Sequence of chain 1.C:
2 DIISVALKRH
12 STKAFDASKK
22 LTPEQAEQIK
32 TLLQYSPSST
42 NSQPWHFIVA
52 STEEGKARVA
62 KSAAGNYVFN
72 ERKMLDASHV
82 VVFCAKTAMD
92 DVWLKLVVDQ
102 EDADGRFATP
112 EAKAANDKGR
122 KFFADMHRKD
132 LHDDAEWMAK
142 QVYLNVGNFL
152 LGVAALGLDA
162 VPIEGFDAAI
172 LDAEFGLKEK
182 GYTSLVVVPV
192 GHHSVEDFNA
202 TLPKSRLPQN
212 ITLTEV

The protein below binds the small molecule below.
Small molecule (SMILES): COc1ccc2cc3[n+](cc2c1OC)CCc1cc2c(cc1-3)OCO2

Binding-site contacts:
Ligand atom C13 contacts residue ASN117 of chain 1.C at 3.4 Å.
Ligand atom C2 contacts residue DMS1 of chain 1.O at 3.0 Å.
Ligand atom C17 contacts residue SER40 of chain 1.C at 3.1 Å.
Ligand atom O1 contacts residue THR41 of chain 1.C at 2.6 Å (h-bond).
Ligand atom C11 contacts residue THR41 of chain 1.C at 3.4 Å.
Ligand atom C5 contacts residue THR41 of chain 1.C at 3.4 Å.
Ligand atom C15 contacts residue ARG107 of chain 1.C at 3.4 Å.
Ligand atom O3 contacts residue ARG107 of chain 1.C at 3.3 Å (salt-bridge).
Ligand atom N1 contacts residue LYS14 of chain 1.A at 3.4 Å (salt-bridge).
Ligand atom C9 contacts residue FMN1 of chain 1.I at 3.2 Å.
Ligand atom O1 contacts residue FMN1 of chain 1.I at 3.5 Å.
Ligand atom C16 contacts residue ASN117 of chain 1.C at 3.2 Å.
Ligand atom C15 contacts residue ASN117 of chain 1.C at 3.1 Å.
Ligand atom C13 contacts residue ARG121 of chain 1.C at 3.4 Å.
Ligand atom C17 contacts residue FMN1 of chain 1.I at 3.3 Å.
Ligand atom C3 contacts residue DMS1 of chain 1.O at 2.8 Å.
Ligand atom C3 contacts residue FMN1 of chain 1.I at 3.5 Å.
Ligand atom C20 contacts residue PHE108 of chain 1.C at 3.1 Å (hydrophobic).
Ligand atom C5 contacts residue FMN1 of chain 1.I at 2.7 Å.
Ligand atom C4 contacts residue FMN1 of chain 1.I at 3.5 Å.
Ligand atom O1 contacts residue SER40 of chain 1.C at 3.3 Å (h-bond).
Ligand atom C18 contacts residue ASN117 of chain 1.C at 3.0 Å.
Ligand atom N1 contacts residue DMS1 of chain 1.O at 3.5 Å.
Ligand atom C9 contacts residue PHE70 of chain 1.A at 3.4 Å (hydrophobic).
Ligand atom C1 contacts residue DMS1 of chain 1.O at 2.9 Å.
Ligand atom C8 contacts residue ASN117 of chain 1.C at 3.5 Å.
Ligand atom O4 contacts residue ARG107 of chain 1.C at 2.6 Å (salt-bridge).
Ligand atom C19 contacts residue ARG107 of chain 1.C at 3.2 Å.
Ligand atom C12 contacts residue ASN117 of chain 1.C at 3.3 Å.
Ligand atom C11 contacts residue FMN1 of chain 1.I at 3.4 Å.
Ligand atom C16 contacts residue GLU102 of chain 1.C at 2.4 Å.
Ligand atom C14 contacts residue FMN1 of chain 1.I at 3.3 Å.
Ligand atom C5 contacts residue DMS1 of chain 1.O at 3.3 Å.
Ligand atom O2 contacts residue FMN1 of chain 1.I at 2.9 Å.
Ligand atom C7 contacts residue LYS14 of chain 1.A at 3.1 Å.
Ligand atom C20 contacts residue GLU102 of chain 1.C at 2.8 Å.
Ligand atom C13 contacts residue GLU102 of chain 1.C at 3.0 Å.
Ligand atom C4 contacts residue DMS1 of chain 1.O at 3.5 Å.
Ligand atom C18 contacts residue ARG107 of chain 1.C at 3.2 Å.
Ligand atom C20 contacts residue ARG107 of chain 1.C at 3.0 Å.

Sequence of chain 1.A:
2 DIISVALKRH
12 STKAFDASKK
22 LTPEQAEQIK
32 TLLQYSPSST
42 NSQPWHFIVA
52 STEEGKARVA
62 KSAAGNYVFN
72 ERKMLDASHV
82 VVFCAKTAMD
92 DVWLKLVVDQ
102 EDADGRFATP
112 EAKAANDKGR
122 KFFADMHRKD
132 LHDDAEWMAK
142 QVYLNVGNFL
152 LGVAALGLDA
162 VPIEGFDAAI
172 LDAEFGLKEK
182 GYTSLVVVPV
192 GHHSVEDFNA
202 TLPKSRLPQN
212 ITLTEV